Sequence of chain 1.C:
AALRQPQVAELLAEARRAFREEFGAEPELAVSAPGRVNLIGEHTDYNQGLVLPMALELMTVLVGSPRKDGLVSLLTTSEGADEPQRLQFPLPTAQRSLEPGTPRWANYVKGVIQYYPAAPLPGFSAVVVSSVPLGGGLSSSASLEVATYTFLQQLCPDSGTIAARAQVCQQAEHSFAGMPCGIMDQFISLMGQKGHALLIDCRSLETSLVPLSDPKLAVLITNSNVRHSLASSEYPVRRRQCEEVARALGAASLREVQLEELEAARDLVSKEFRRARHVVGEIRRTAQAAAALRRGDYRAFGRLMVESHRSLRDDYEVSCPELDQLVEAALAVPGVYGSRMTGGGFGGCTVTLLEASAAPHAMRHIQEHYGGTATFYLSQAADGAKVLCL

The protein below binds the small molecule below.
Small molecule (SMILES): OC[C@H]1O[C@@H](O)[C@H](O)[C@@H](O)[C@H]1O

Binding-site contacts:
Ligand atom C3 contacts residue GLY182 of chain 1.C at 4.1 Å.
Ligand atom C6 contacts residue GLU42 of chain 1.C at 3.3 Å.
Ligand atom O5 contacts residue TYR235 of chain 1.C at 3.7 Å.
Ligand atom C3 contacts residue ASP45 of chain 1.C at 3.3 Å.
Ligand atom O4 contacts residue ASP45 of chain 1.C at 3.0 Å (salt-bridge).
Ligand atom C2 contacts residue ASP185 of chain 1.C at 3.3 Å.
Ligand atom O5 contacts residue GLY344 of chain 1.C at 3.8 Å.
Ligand atom C1 contacts residue ARG36 of chain 1.C at 3.5 Å.
Ligand atom O3 contacts residue CYS181 of chain 1.C at 3.7 Å.
Ligand atom O1 contacts residue ARG36 of chain 1.C at 4.1 Å.
Ligand atom O6 contacts residue GLY41 of chain 1.C at 4.1 Å.
Ligand atom C1 contacts residue GLY345 of chain 1.C at 4.0 Å.
Ligand atom O4 contacts residue TYR46 of chain 1.C at 3.6 Å.
Ligand atom C4 contacts residue TYR235 of chain 1.C at 3.6 Å (hydrophobic).
Ligand atom C3 contacts residue ASP185 of chain 1.C at 3.5 Å.
Ligand atom C5 contacts residue GLU42 of chain 1.C at 3.9 Å.
Ligand atom C1 contacts residue ASP185 of chain 1.C at 3.5 Å.
Ligand atom O6 contacts residue MET184 of chain 1.C at 3.8 Å.
Ligand atom C3 contacts residue MET184 of chain 1.C at 4.1 Å (hydrophobic).
Ligand atom C6 contacts residue HIS43 of chain 1.C at 3.4 Å.
Ligand atom C6 contacts residue GLY344 of chain 1.C at 3.9 Å.
Ligand atom O6 contacts residue GLU42 of chain 1.C at 2.6 Å (salt-bridge).
Ligand atom O2 contacts residue ASP185 of chain 1.C at 2.4 Å (salt-bridge).
Ligand atom C5 contacts residue ARG36 of chain 1.C at 4.0 Å.
Ligand atom O3 contacts residue TYR235 of chain 1.C at 3.3 Å (h-bond).
Ligand atom C4 contacts residue ASP45 of chain 1.C at 3.3 Å.
Ligand atom O5 contacts residue ARG36 of chain 1.C at 4.0 Å.
Ligand atom C4 contacts residue MET184 of chain 1.C at 3.8 Å (hydrophobic).
Ligand atom O4 contacts residue TYR235 of chain 1.C at 2.5 Å (h-bond).
Ligand atom C3 contacts residue TYR235 of chain 1.C at 3.7 Å (hydrophobic).
Ligand atom O5 contacts residue GLY345 of chain 1.C at 3.5 Å (h-bond).
Ligand atom O1 contacts residue GLY345 of chain 1.C at 3.6 Å.
Ligand atom C5 contacts residue MET184 of chain 1.C at 3.6 Å (hydrophobic).
Ligand atom O3 contacts residue ASP45 of chain 1.C at 2.6 Å (salt-bridge).
Ligand atom O1 contacts residue ASP185 of chain 1.C at 4.0 Å.
Ligand atom C2 contacts residue CYS181 of chain 1.C at 4.1 Å (hydrophobic).
Ligand atom O3 contacts residue GLY182 of chain 1.C at 2.7 Å (h-bond).
Ligand atom O6 contacts residue HIS43 of chain 1.C at 2.5 Å (h-bond).
Ligand atom O2 contacts residue CYS181 of chain 1.C at 3.4 Å.
Ligand atom C2 contacts residue TYR235 of chain 1.C at 3.6 Å (hydrophobic).